This protein binds this small molecule.
Small molecule (SMILES): COc1ccc(OCc2ccc(COc3c(Cl)cccc3Cl)cc2)c(Cl)c1

Binding-site contacts:
Ligand atom O3 contacts residue TYR112 of chain 5.A at 3.6 Å.
Ligand atom C12 contacts residue PHE134 of chain 5.A at 3.8 Å (hydrophobic).
Ligand atom O3 contacts residue PHE130 of chain 5.A at 3.6 Å.
Ligand atom C16 contacts residue TYR159 of chain 5.A at 3.8 Å (hydrophobic).
Ligand atom O1 contacts residue MET132 of chain 5.A at 3.7 Å.
Ligand atom C7 contacts residue PHE237 of chain 5.A at 3.5 Å (hydrophobic).
Ligand atom C5 contacts residue TYR112 of chain 5.A at 3.5 Å (hydrophobic).
Ligand atom C9 contacts residue PHE237 of chain 5.A at 3.7 Å (hydrophobic).
Ligand atom C14 contacts residue TYR159 of chain 5.A at 3.5 Å (hydrophobic).
Ligand atom C21 contacts residue TYR205 of chain 5.A at 3.8 Å (hydrophobic).
Ligand atom C1 contacts residue TYR205 of chain 5.A at 3.8 Å (hydrophobic).
Ligand atom C2 contacts residue PHE237 of chain 5.A at 3.6 Å (hydrophobic).
Ligand atom C19 contacts residue LEU240 of chain 5.A at 3.8 Å (hydrophobic).
Ligand atom C13 contacts residue MET132 of chain 5.A at 3.4 Å (hydrophobic).
Ligand atom C20 contacts residue LEU240 of chain 5.A at 3.8 Å (hydrophobic).
Ligand atom CL3 contacts residue PHE134 of chain 5.A at 3.8 Å.
Ligand atom C21 contacts residue SER128 of chain 5.A at 3.8 Å.
Ligand atom C7 contacts residue MET132 of chain 5.A at 3.3 Å (hydrophobic).
Ligand atom CL2 contacts residue ALA24 of chain 5.C at 3.5 Å.
Ligand atom C11 contacts residue ILE110 of chain 5.A at 3.8 Å (hydrophobic).
Ligand atom C13 contacts residue PHE134 of chain 5.A at 3.7 Å (hydrophobic).
Ligand atom C20 contacts residue ILE194 of chain 5.A at 3.8 Å (hydrophobic).
Ligand atom C10 contacts residue TYR159 of chain 5.A at 3.5 Å (hydrophobic).
Ligand atom C17 contacts residue TYR159 of chain 5.A at 3.7 Å (hydrophobic).
Ligand atom CL2 contacts residue ILE25 of chain 5.C at 3.4 Å.
Ligand atom CL2 contacts residue TYR159 of chain 5.A at 3.6 Å.
Ligand atom C6 contacts residue TYR112 of chain 5.A at 3.7 Å (hydrophobic).
Ligand atom C12 contacts residue ILE110 of chain 5.A at 3.8 Å (hydrophobic).
Ligand atom O1 contacts residue ILE110 of chain 5.A at 3.7 Å.
Ligand atom C13 contacts residue ILE110 of chain 5.A at 3.7 Å (hydrophobic).
Ligand atom C16 contacts residue ALA24 of chain 5.C at 3.8 Å (hydrophobic).
Ligand atom C9 contacts residue VAL199 of chain 5.A at 3.6 Å (hydrophobic).
Ligand atom CL3 contacts residue LEU240 of chain 5.A at 3.8 Å.
Ligand atom O2 contacts residue VAL196 of chain 5.A at 3.4 Å.
Ligand atom C21 contacts residue HIS207 of chain 5.A at 3.6 Å.
Ligand atom C3 contacts residue MET132 of chain 5.A at 3.7 Å (hydrophobic).
Ligand atom C4 contacts residue MET132 of chain 5.A at 3.8 Å (hydrophobic).
Ligand atom C8 contacts residue MET132 of chain 5.A at 3.4 Å (hydrophobic).
Ligand atom C17 contacts residue ALA24 of chain 5.C at 3.7 Å (hydrophobic).
Ligand atom O1 contacts residue PHE237 of chain 5.A at 3.8 Å.

Sequence of chain 5.C:
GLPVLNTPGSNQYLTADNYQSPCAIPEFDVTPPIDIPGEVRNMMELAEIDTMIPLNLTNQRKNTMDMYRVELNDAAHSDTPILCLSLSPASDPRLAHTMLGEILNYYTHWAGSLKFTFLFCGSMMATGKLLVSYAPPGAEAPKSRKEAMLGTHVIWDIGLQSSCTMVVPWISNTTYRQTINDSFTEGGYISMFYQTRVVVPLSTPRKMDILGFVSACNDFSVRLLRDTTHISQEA

Sequence of chain 5.A:
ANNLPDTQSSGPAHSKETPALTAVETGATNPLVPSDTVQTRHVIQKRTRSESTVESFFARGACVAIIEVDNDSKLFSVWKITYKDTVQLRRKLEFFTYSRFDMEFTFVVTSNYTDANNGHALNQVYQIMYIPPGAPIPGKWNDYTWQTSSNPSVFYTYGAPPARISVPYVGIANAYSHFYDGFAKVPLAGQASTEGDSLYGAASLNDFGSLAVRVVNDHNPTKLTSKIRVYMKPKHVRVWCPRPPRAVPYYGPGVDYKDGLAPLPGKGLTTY